Sequence of chain 47.C:
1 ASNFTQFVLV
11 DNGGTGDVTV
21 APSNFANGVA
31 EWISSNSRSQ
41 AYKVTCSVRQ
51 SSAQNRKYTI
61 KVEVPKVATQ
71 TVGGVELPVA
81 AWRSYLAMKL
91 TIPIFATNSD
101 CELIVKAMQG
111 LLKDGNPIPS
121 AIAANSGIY

Binding-site contacts:
Ligand atom N7 contacts residue TYR85 of chain 47.C at 3.8 Å.
Ligand atom P contacts residue LYS57 of chain 13.C at 3.1 Å.
Ligand atom OP2 contacts residue LYS89 of chain 13.C at 3.5 Å (salt-bridge).
Ligand atom OP1 contacts residue ASN55 of chain 13.C at 3.0 Å (h-bond).
Ligand atom C4' contacts residue ARG49 of chain 13.C at 3.6 Å.
Ligand atom N6 contacts residue THR45 of chain 47.C at 2.8 Å (h-bond).
Ligand atom C5' contacts residue ARG49 of chain 13.C at 2.6 Å.
Ligand atom OP2 contacts residue THR91 of chain 13.C at 3.7 Å.
Ligand atom OP1 contacts residue ASN55 of chain 13.C at 3.2 Å.
Ligand atom N7 contacts residue THR45 of chain 47.C at 2.7 Å (h-bond).
Ligand atom N1 contacts residue THR59 of chain 47.C at 3.4 Å.
Ligand atom OP1 contacts residue LYS89 of chain 13.C at 3.5 Å (salt-bridge).
Ligand atom O5' contacts residue LYS57 of chain 13.C at 2.8 Å (salt-bridge).
Ligand atom N6 contacts residue CYS46 of chain 47.C at 3.6 Å (h-bond).
Ligand atom OP2 contacts residue LYS43 of chain 47.C at 2.7 Å (salt-bridge).
Ligand atom OP2 contacts residue SER51 of chain 13.C at 3.3 Å (h-bond).
Ligand atom OP1 contacts residue LYS57 of chain 13.C at 2.9 Å.
Ligand atom OP1 contacts residue SER51 of chain 13.C at 2.7 Å (h-bond).
Ligand atom N9 contacts residue LYS61 of chain 47.C at 3.8 Å.
Ligand atom C6 contacts residue THR45 of chain 47.C at 3.4 Å.
Ligand atom C5 contacts residue THR45 of chain 47.C at 3.4 Å.
Ligand atom N7 contacts residue LYS61 of chain 47.C at 3.4 Å.
Ligand atom P contacts residue ARG49 of chain 13.C at 3.7 Å.
Ligand atom N1 contacts residue SER47 of chain 47.C at 2.7 Å (h-bond).
Ligand atom O5' contacts residue LYS89 of chain 13.C at 3.2 Å (salt-bridge).
Ligand atom C2 contacts residue SER47 of chain 47.C at 3.2 Å.
Ligand atom C8 contacts residue LYS61 of chain 47.C at 3.6 Å.
Ligand atom O3' contacts residue ARG49 of chain 13.C at 3.6 Å (salt-bridge).
Ligand atom O3' contacts residue SER51 of chain 13.C at 3.3 Å (h-bond).
Ligand atom C5' contacts residue LYS57 of chain 13.C at 3.8 Å.
Ligand atom OP2 contacts residue LYS57 of chain 13.C at 3.0 Å (salt-bridge).
Ligand atom P contacts residue SER51 of chain 13.C at 3.2 Å.
Ligand atom N6 contacts residue THR59 of chain 47.C at 2.7 Å (h-bond).
Ligand atom OP1 contacts residue SER52 of chain 13.C at 3.1 Å.
Ligand atom O5' contacts residue ARG49 of chain 13.C at 3.6 Å (salt-bridge).
Ligand atom OP2 contacts residue LYS57 of chain 13.C at 3.5 Å (salt-bridge).
Ligand atom O4' contacts residue LYS61 of chain 47.C at 3.7 Å.
Ligand atom OP2 contacts residue TYR85 of chain 47.C at 2.6 Å (h-bond).
Ligand atom OP1 contacts residue ARG49 of chain 13.C at 2.6 Å (salt-bridge).
Ligand atom C6 contacts residue THR59 of chain 47.C at 3.5 Å.

Sequence of chain 13.C:
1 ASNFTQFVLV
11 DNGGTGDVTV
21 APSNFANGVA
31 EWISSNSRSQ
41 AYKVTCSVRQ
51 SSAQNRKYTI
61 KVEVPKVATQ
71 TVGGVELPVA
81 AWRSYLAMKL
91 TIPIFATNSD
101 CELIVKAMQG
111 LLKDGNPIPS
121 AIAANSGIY

This small molecule binds to this protein.
Small molecule (SMILES): Nc1ccn([C@@H]2O[C@H](CO[P](=O)(O)O[C@H]3[C@@H](O)[C@H](n4cnc5c(N)ncnc54)O[C@@H]3CO[P](=O)(O)O[C@H]3[C@@H](O)[C@H](n4cnc5c(=O)nc(N)[nH]c54)O[C@@H]3CO[P](=O)(O)O[C@H]3[C@@H](O)[C@H](n4cnc5c(N)ncnc54)O[C@@H]3CO[P](=O)(O)O[C@H]3[C@@H](O)[C@H](n4cnc5c(N)ncnc54)O[C@@H]3CO[P](=O)(O)O[C@H]3[C@@H](O)[C@H](n4ccc(=O)[nH]c4=O)O[C@@H]3CO[P](=O)(O)O[C@H]3[C@@H](O)[C@H](n4ccc(N)nc4=O)O[C@@H]3CO[P](=O)(O)O[C@H]3[C@@H](O)[C@H](n4ccc(=O)[nH]c4=O)O[C@@H]3CO[P](=O)(O)O[C@H]3[C@@H](O)[C@H](n4cnc5c(=O)nc(N)[nH]c54)O[C@@H]3CO)[C@@H](O)[C@H]2O)c(=O)n1